The protein below binds the small molecule below.
Small molecule (SMILES): CCCC[C@@H](CN[C@@H](CCCC)C(=O)N[C@@H](CCC(N)=O)C(=O)N[C@@H](CCCNC(N)=[NH2+])C(N)=O)NC(=O)[C@@H](NC(=O)[C@@H](NC(C)=O)[C@@H](C)O)[C@@H](C)CC

Sequence of chain 1.A:
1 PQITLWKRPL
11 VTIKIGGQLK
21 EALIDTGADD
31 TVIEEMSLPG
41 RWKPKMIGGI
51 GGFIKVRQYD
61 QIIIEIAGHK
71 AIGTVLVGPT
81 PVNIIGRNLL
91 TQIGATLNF

Binding-site contacts:
Ligand atom NE2 contacts residue ILE47 of chain 1.B at 3.4 Å.
Ligand atom N contacts residue GLY48 of chain 1.A at 3.0 Å (h-bond).
Ligand atom CG2 contacts residue ASP29 of chain 1.A at 3.5 Å.
Ligand atom C5 contacts residue GLY48 of chain 1.B at 3.5 Å.
Ligand atom CD2 contacts residue VAL82 of chain 1.A at 3.3 Å (hydrophobic).
Ligand atom OE1 contacts residue ALA28 of chain 1.B at 3.5 Å.
Ligand atom N3 contacts residue ASP25 of chain 1.A at 2.8 Å (salt-bridge).
Ligand atom N2 contacts residue GLY27 of chain 1.A at 3.0 Å (h-bond).
Ligand atom OE1 contacts residue ASP30 of chain 1.B at 2.8 Å (salt-bridge).
Ligand atom C3 contacts residue ASP25 of chain 1.B at 3.2 Å.
Ligand atom OE1 contacts residue ASP29 of chain 1.B at 3.0 Å (salt-bridge).
Ligand atom CB2 contacts residue ASP25 of chain 1.B at 3.4 Å.
Ligand atom O5 contacts residue ILE47 of chain 1.B at 3.3 Å.
Ligand atom CA3 contacts residue GLY27 of chain 1.B at 3.4 Å.
Ligand atom CB2 contacts residue GLY27 of chain 1.A at 3.4 Å.
Ligand atom CA5 contacts residue ASP29 of chain 1.B at 3.4 Å.
Ligand atom CA3 contacts residue ASP25 of chain 1.A at 3.2 Å.
Ligand atom O5 contacts residue GLY48 of chain 1.B at 2.9 Å (h-bond).
Ligand atom N6 contacts residue ASP29 of chain 1.B at 3.0 Å (salt-bridge).
Ligand atom N1 contacts residue GLY48 of chain 1.A at 3.0 Å (h-bond).
Ligand atom O2 contacts residue ILE50 of chain 1.B at 3.5 Å.
Ligand atom O1 contacts residue ALA28 of chain 1.A at 3.5 Å.
Ligand atom CE1 contacts residue PRO81 of chain 1.A at 3.5 Å (hydrophobic).
Ligand atom O4 contacts residue ASP29 of chain 1.B at 3.0 Å (salt-bridge).
Ligand atom CE1 contacts residue VAL82 of chain 1.A at 3.5 Å (hydrophobic).
Ligand atom O4 contacts residue GLY27 of chain 1.B at 3.3 Å (h-bond).
Ligand atom O3 contacts residue GLY49 of chain 1.B at 3.5 Å.
Ligand atom O4 contacts residue ALA28 of chain 1.B at 3.4 Å.
Ligand atom CB3 contacts residue ASP25 of chain 1.A at 3.3 Å.
Ligand atom NH1 contacts residue VAL82 of chain 1.A at 3.3 Å.
Ligand atom C3 contacts residue ASP25 of chain 1.A at 3.4 Å.
Ligand atom CA4 contacts residue GLY48 of chain 1.B at 3.3 Å.
Ligand atom O1 contacts residue ASP29 of chain 1.A at 2.9 Å (salt-bridge).
Ligand atom CH3 contacts residue GLY48 of chain 1.A at 3.5 Å.
Ligand atom N4 contacts residue GLY27 of chain 1.B at 2.9 Å (h-bond).
Ligand atom CE contacts residue ILE84 of chain 1.B at 3.4 Å (hydrophobic).
Ligand atom NE2 contacts residue ASP30 of chain 1.B at 2.9 Å (salt-bridge).
Ligand atom CB contacts residue ASP29 of chain 1.A at 3.4 Å.
Ligand atom N5 contacts residue GLY48 of chain 1.B at 2.9 Å (h-bond).
Ligand atom O1 contacts residue GLY27 of chain 1.A at 3.4 Å (h-bond).

Sequence of chain 1.B:
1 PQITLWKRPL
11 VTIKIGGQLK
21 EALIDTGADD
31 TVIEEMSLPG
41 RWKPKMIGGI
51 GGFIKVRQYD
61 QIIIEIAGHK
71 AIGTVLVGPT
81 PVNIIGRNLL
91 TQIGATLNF